The small molecule below binds the protein below.
Small molecule (SMILES): CC(=O)N[C@@H]1[C@@H](O)[C@H](O)[C@@H](CO)O[C@H]1O

Binding-site contacts:
Ligand atom N2 contacts residue ASN58 of chain 1.A at 3.0 Å (h-bond).
Ligand atom C3 contacts residue SER60 of chain 1.A at 4.3 Å.
Ligand atom C3 contacts residue ASN58 of chain 1.A at 3.8 Å.
Ligand atom C5 contacts residue SER60 of chain 1.A at 4.0 Å.
Ligand atom O7 contacts residue ASN58 of chain 1.A at 3.3 Å (h-bond).
Ligand atom O5 contacts residue SER60 of chain 1.A at 4.1 Å.
Ligand atom C2 contacts residue SER60 of chain 1.A at 4.3 Å.
Ligand atom C1 contacts residue SER60 of chain 1.A at 3.5 Å.
Ligand atom C7 contacts residue ASN58 of chain 1.A at 3.5 Å.
Ligand atom C1 contacts residue ASN58 of chain 1.A at 1.3 Å.
Ligand atom C5 contacts residue ASN58 of chain 1.A at 3.4 Å.
Ligand atom O6 contacts residue THR61 of chain 1.A at 3.4 Å.
Ligand atom C2 contacts residue ASN58 of chain 1.A at 2.6 Å.
Ligand atom N2 contacts residue SER60 of chain 1.A at 4.4 Å.
Ligand atom O5 contacts residue ASN58 of chain 1.A at 2.3 Å (h-bond).
Ligand atom C4 contacts residue ASN58 of chain 1.A at 4.2 Å.

Sequence of chain 1.A:
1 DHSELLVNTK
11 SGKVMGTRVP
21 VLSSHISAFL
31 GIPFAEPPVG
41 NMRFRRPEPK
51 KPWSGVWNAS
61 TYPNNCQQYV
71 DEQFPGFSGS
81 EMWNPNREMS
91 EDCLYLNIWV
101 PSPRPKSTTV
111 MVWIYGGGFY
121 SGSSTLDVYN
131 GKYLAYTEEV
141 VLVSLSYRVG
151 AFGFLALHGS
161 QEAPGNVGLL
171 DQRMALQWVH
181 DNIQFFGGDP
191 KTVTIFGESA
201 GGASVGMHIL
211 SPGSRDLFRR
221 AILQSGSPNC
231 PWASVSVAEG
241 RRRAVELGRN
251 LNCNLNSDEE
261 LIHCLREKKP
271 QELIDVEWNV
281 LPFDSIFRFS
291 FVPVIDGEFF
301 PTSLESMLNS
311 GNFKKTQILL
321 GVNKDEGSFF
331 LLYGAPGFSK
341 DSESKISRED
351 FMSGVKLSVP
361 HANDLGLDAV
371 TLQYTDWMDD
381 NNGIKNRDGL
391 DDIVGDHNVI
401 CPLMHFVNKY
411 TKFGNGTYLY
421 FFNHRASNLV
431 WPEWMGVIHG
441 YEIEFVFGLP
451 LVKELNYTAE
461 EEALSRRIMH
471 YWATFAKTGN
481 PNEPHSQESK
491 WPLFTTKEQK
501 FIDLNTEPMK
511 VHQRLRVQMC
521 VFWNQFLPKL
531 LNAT